Binding-site contacts:
Ligand atom C3 contacts residue GLN57 of chain 1.A at 3.8 Å.
Ligand atom C1 contacts residue ASN61 of chain 1.A at 3.5 Å.
Ligand atom O3 contacts residue TYR65 of chain 1.A at 3.8 Å.
Ligand atom C6 contacts residue ASP59 of chain 1.A at 4.0 Å.
Ligand atom C3 contacts residue ASP59 of chain 1.A at 4.4 Å.
Ligand atom O2 contacts residue GLN57 of chain 1.A at 3.0 Å (h-bond).
Ligand atom C6 contacts residue PRO71 of chain 1.A at 4.0 Å (hydrophobic).
Ligand atom C2 contacts residue ASP59 of chain 1.A at 3.3 Å.
Ligand atom O2 contacts residue ASP59 of chain 1.A at 2.7 Å (salt-bridge).
Ligand atom O2 contacts residue ASN61 of chain 1.A at 3.1 Å (h-bond).
Ligand atom O6 contacts residue ALA74 of chain 1.A at 3.7 Å.
Ligand atom C3 contacts residue PO41 of chain 1.H at 4.1 Å.
Ligand atom C6 contacts residue ALA74 of chain 1.A at 4.2 Å (hydrophobic).
Ligand atom O4 contacts residue TYR65 of chain 1.A at 3.1 Å (h-bond).
Ligand atom O4 contacts residue PO41 of chain 1.H at 4.3 Å.
Ligand atom C5 contacts residue ASP59 of chain 1.A at 3.9 Å.
Ligand atom C2 contacts residue TYR65 of chain 1.A at 3.9 Å (hydrophobic).
Ligand atom C1 contacts residue TYR65 of chain 1.A at 3.8 Å (hydrophobic).
Ligand atom O5 contacts residue ASN61 of chain 1.A at 3.0 Å (h-bond).
Ligand atom O4 contacts residue ASP59 of chain 1.A at 4.3 Å.
Ligand atom C2 contacts residue ASN61 of chain 1.A at 3.9 Å.
Ligand atom C4 contacts residue TYR65 of chain 1.A at 3.9 Å (hydrophobic).
Ligand atom C6 contacts residue ASN61 of chain 1.A at 4.2 Å.
Ligand atom O6 contacts residue ASN61 of chain 1.A at 4.4 Å.
Ligand atom C5 contacts residue ASN61 of chain 1.A at 4.0 Å.
Ligand atom O3 contacts residue PO41 of chain 1.H at 3.1 Å (h-bond).
Ligand atom C2 contacts residue GLN57 of chain 1.A at 4.0 Å.
Ligand atom O3 contacts residue GLN57 of chain 1.A at 3.5 Å (h-bond).
Ligand atom C3 contacts residue TYR65 of chain 1.A at 4.5 Å (hydrophobic).
Ligand atom O3 contacts residue ASP59 of chain 1.A at 4.4 Å.
Ligand atom C1 contacts residue GLN57 of chain 1.A at 4.1 Å.
Ligand atom O4 contacts residue PRO71 of chain 1.A at 3.6 Å.
Ligand atom C4 contacts residue ASN61 of chain 1.A at 4.2 Å.
Ligand atom C4 contacts residue GLN57 of chain 1.A at 4.4 Å.
Ligand atom C1 contacts residue ASP59 of chain 1.A at 4.3 Å.
Ligand atom O6 contacts residue ASP59 of chain 1.A at 3.4 Å (salt-bridge).

This small molecule binds to this protein.
Small molecule (SMILES): OC[C@H]1O[C@H](O[C@@H]2[C@H](O)[C@@H](O)O[C@H](CO)[C@H]2O)[C@@H](O)[C@@H](O)[C@@H]1O

Sequence of chain 1.A:
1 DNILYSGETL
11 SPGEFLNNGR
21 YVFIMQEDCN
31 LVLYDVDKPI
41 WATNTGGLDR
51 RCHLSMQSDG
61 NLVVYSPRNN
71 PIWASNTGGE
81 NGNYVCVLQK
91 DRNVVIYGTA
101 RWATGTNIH